The small molecule below binds the protein below.
Small molecule (SMILES): OC[C@H]1O[C@H](O[C@H]2[C@H](O)[C@@H](O)[C@@H](O[C@H]3[C@H](O)[C@@H](O)[C@@H](O[C@H]4[C@H](O)[C@@H](O)[C@@H](O)O[C@@H]4CO)O[C@@H]3CO)O[C@@H]2CO)[C@H](O)[C@@H](O)[C@@H]1O

Binding-site contacts:
Ligand atom O6 contacts residue GLU156 of chain 1.A at 2.7 Å (salt-bridge).
Ligand atom C3 contacts residue ASP68 of chain 1.A at 3.4 Å.
Ligand atom C1 contacts residue GLU48 of chain 1.A at 3.1 Å.
Ligand atom O3 contacts residue TRP65 of chain 1.A at 3.2 Å (h-bond).
Ligand atom C6 contacts residue ARG347 of chain 1.A at 3.6 Å.
Ligand atom O6 contacts residue TYR158 of chain 1.A at 3.2 Å (h-bond).
Ligand atom O6 contacts residue PRO157 of chain 1.A at 3.3 Å.
Ligand atom O3 contacts residue ASP68 of chain 1.A at 2.5 Å (salt-bridge).
Ligand atom O5 contacts residue TYR158 of chain 1.A at 3.3 Å.
Ligand atom C3 contacts residue GLU47 of chain 1.A at 3.2 Å.
Ligand atom C6 contacts residue GLU156 of chain 1.A at 3.4 Å.
Ligand atom C2 contacts residue ASP68 of chain 1.A at 3.3 Å.
Ligand atom C1 contacts residue TRP343 of chain 1.A at 3.5 Å (hydrophobic).
Ligand atom O2 contacts residue ASP68 of chain 1.A at 2.6 Å (salt-bridge).
Ligand atom O3 contacts residue ALA66 of chain 1.A at 3.4 Å.
Ligand atom C3 contacts residue TRP65 of chain 1.A at 3.5 Å (hydrophobic).
Ligand atom O2 contacts residue GLU114 of chain 1.A at 2.6 Å (salt-bridge).
Ligand atom O3 contacts residue GLU47 of chain 1.A at 2.8 Å (salt-bridge).
Ligand atom O3 contacts residue TYR344 of chain 1.A at 3.4 Å (h-bond).
Ligand atom O6 contacts residue PHE159 of chain 1.A at 3.6 Å.
Ligand atom O3 contacts residue LYS45 of chain 1.A at 3.6 Å.
Ligand atom O3 contacts residue GLU114 of chain 1.A at 3.6 Å.
Ligand atom C2 contacts residue GLU47 of chain 1.A at 3.3 Å.
Ligand atom O5 contacts residue GLU48 of chain 1.A at 2.9 Å (salt-bridge).
Ligand atom O6 contacts residue ARG347 of chain 1.A at 3.2 Å.
Ligand atom O3 contacts residue GLU48 of chain 1.A at 3.5 Å (salt-bridge).
Ligand atom O2 contacts residue GLU47 of chain 1.A at 2.5 Å (salt-bridge).
Ligand atom O2 contacts residue LYS18 of chain 1.A at 2.7 Å (salt-bridge).
Ligand atom C1 contacts residue LYS18 of chain 1.A at 3.6 Å.
Ligand atom O1 contacts residue LYS18 of chain 1.A at 2.9 Å (salt-bridge).
Ligand atom O2 contacts residue ARG69 of chain 1.A at 2.6 Å (salt-bridge).
Ligand atom O2 contacts residue TRP65 of chain 1.A at 3.4 Å (h-bond).
Ligand atom O4 contacts residue GLU47 of chain 1.A at 3.5 Å (salt-bridge).
Ligand atom O5 contacts residue TRP343 of chain 1.A at 3.1 Å.
Ligand atom O1 contacts residue ASP17 of chain 1.A at 2.7 Å (salt-bridge).
Ligand atom C1 contacts residue GLU47 of chain 1.A at 3.4 Å.
Ligand atom O2 contacts residue ALA66 of chain 1.A at 3.2 Å.
Ligand atom C1 contacts residue ASP17 of chain 1.A at 3.4 Å.
Ligand atom O3 contacts residue ARG69 of chain 1.A at 3.5 Å (salt-bridge).
Ligand atom C2 contacts residue GLU114 of chain 1.A at 3.4 Å.

Sequence of chain 1.A:
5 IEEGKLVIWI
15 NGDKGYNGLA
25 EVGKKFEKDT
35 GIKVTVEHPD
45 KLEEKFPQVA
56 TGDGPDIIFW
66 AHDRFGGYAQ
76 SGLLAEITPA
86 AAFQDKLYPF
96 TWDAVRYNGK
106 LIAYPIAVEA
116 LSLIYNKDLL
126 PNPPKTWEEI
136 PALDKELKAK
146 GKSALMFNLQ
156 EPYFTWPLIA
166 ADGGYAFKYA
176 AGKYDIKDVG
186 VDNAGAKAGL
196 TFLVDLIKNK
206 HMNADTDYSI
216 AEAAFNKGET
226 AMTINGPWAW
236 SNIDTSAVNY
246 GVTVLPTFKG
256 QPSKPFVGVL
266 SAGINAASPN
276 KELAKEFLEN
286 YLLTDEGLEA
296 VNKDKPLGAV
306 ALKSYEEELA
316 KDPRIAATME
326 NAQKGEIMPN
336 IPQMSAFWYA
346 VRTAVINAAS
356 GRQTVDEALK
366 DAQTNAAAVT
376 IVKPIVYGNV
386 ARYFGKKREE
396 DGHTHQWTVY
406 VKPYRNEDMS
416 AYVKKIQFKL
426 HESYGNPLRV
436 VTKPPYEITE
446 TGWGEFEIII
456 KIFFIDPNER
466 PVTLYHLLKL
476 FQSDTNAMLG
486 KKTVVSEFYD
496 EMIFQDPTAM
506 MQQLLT